Sequence of chain 1.E:
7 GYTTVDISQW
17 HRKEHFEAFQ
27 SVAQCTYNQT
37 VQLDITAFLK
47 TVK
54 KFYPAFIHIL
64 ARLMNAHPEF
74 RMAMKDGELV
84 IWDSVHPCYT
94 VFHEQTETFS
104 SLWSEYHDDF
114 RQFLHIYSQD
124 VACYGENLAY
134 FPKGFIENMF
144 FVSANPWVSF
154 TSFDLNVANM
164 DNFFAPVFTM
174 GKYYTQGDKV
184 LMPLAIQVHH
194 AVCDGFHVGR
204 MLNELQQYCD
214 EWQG

Sequence of chain 1.F:
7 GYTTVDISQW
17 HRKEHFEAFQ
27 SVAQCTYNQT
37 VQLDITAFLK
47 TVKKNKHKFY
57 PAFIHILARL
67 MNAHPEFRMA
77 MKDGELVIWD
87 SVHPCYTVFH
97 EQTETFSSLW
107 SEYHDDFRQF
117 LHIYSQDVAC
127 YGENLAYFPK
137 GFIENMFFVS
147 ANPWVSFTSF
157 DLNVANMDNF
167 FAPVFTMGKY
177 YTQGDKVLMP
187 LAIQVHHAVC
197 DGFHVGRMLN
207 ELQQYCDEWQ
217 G

This small molecule binds to this protein.
Small molecule (SMILES): O=C(N[C@H](CO)[C@H](O)c1ccc([N+](=O)[O-])cc1)C(Cl)Cl

Binding-site contacts:
Ligand atom C7 contacts residue LEU158 of chain 1.E at 4.2 Å (hydrophobic).
Ligand atom C6 contacts residue LEU158 of chain 1.E at 4.1 Å (hydrophobic).
Ligand atom C2 contacts residue SER104 of chain 1.E at 4.1 Å.
Ligand atom C8 contacts residue PHE25 of chain 1.F at 3.9 Å (hydrophobic).
Ligand atom C1 contacts residue TYR133 of chain 1.E at 3.7 Å (hydrophobic).
Ligand atom CL2 contacts residue TYR133 of chain 1.E at 3.4 Å.
Ligand atom C11 contacts residue VAL170 of chain 1.E at 3.9 Å (hydrophobic).
Ligand atom CL1 contacts residue SER104 of chain 1.E at 3.3 Å.
Ligand atom O5 contacts residue VAL170 of chain 1.E at 3.9 Å.
Ligand atom C1 contacts residue PHE102 of chain 1.E at 4.2 Å (hydrophobic).
Ligand atom O9A contacts residue PHE166 of chain 1.E at 3.8 Å.
Ligand atom C4 contacts residue HIS193 of chain 1.F at 4.0 Å.
Ligand atom C10 contacts residue LEU158 of chain 1.E at 3.9 Å (hydrophobic).
Ligand atom CL2 contacts residue PHE134 of chain 1.E at 4.0 Å.
Ligand atom O2 contacts residue PHE25 of chain 1.F at 3.0 Å.
Ligand atom O2 contacts residue PHE102 of chain 1.E at 3.3 Å.
Ligand atom C10 contacts residue VAL170 of chain 1.E at 3.8 Å (hydrophobic).
Ligand atom C4 contacts residue SER146 of chain 1.E at 3.1 Å.
Ligand atom C1 contacts residue SER104 of chain 1.E at 3.1 Å.
Ligand atom O5 contacts residue SER146 of chain 1.E at 3.3 Å.
Ligand atom O9B contacts residue VAL160 of chain 1.E at 3.5 Å.
Ligand atom N2 contacts residue THR93 of chain 1.E at 4.1 Å.
Ligand atom C4 contacts residue THR93 of chain 1.E at 4.2 Å.
Ligand atom N2 contacts residue PHE102 of chain 1.E at 4.2 Å.
Ligand atom N9 contacts residue PHE166 of chain 1.E at 3.7 Å.
Ligand atom O9B contacts residue PHE166 of chain 1.E at 3.5 Å.
Ligand atom O4 contacts residue PHE102 of chain 1.E at 3.7 Å.
Ligand atom CL1 contacts residue PHE144 of chain 1.E at 4.0 Å.
Ligand atom C8 contacts residue CYS31 of chain 1.F at 4.0 Å (hydrophobic).
Ligand atom O2 contacts residue TYR133 of chain 1.E at 3.1 Å (h-bond).
Ligand atom O4 contacts residue SER146 of chain 1.E at 4.0 Å.
Ligand atom CL1 contacts residue THR93 of chain 1.E at 3.8 Å.
Ligand atom C2 contacts residue TYR133 of chain 1.E at 3.8 Å (hydrophobic).
Ligand atom C11 contacts residue LEU158 of chain 1.E at 3.8 Å (hydrophobic).
Ligand atom C3 contacts residue HIS193 of chain 1.F at 3.9 Å.
Ligand atom O4 contacts residue HIS193 of chain 1.F at 3.0 Å (h-bond).
Ligand atom C8 contacts residue ALA29 of chain 1.F at 4.2 Å (hydrophobic).
Ligand atom C7 contacts residue PHE25 of chain 1.F at 3.7 Å (hydrophobic).
Ligand atom C7 contacts residue CYS31 of chain 1.F at 4.2 Å (hydrophobic).
Ligand atom C2 contacts residue PHE102 of chain 1.E at 3.7 Å (hydrophobic).